This small molecule binds to this protein.
Small molecule (SMILES): CCCCCC(=O)Oc1ccc([N+](=O)[O-])cc1

Sequence of chain 1.B:
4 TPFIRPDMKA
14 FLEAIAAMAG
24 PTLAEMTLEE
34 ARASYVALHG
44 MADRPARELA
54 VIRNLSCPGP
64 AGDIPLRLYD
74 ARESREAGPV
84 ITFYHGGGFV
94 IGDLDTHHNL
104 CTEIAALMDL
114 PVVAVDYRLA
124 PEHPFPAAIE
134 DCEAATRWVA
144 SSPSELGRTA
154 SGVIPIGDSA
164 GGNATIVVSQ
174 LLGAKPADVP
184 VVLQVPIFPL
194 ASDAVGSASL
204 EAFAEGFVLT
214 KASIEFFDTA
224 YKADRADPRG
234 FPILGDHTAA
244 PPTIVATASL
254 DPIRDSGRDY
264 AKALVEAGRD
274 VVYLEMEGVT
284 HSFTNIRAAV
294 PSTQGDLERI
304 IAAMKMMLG

Binding-site contacts:
Ligand atom CAK contacts residue HIS284 of chain 1.B at 3.6 Å.
Ligand atom OAB contacts residue SER285 of chain 1.B at 3.3 Å (h-bond).
Ligand atom CAM contacts residue SER162 of chain 1.B at 2.6 Å.
Ligand atom OAA contacts residue SER162 of chain 1.B at 3.4 Å (h-bond).
Ligand atom CAO contacts residue ALA163 of chain 1.B at 4.0 Å (hydrophobic).
Ligand atom CAG contacts residue PHE220 of chain 1.B at 3.7 Å (hydrophobic).
Ligand atom CAO contacts residue GLY91 of chain 1.B at 3.8 Å.
Ligand atom CAN contacts residue ALA163 of chain 1.B at 3.3 Å (hydrophobic).
Ligand atom OAD contacts residue ALA163 of chain 1.B at 4.0 Å.
Ligand atom CAM contacts residue LEU212 of chain 1.B at 3.5 Å (hydrophobic).
Ligand atom CAI contacts residue TYR38 of chain 1.B at 3.4 Å (hydrophobic).
Ligand atom CAL contacts residue SER162 of chain 1.B at 2.4 Å.
Ligand atom CAN contacts residue GLY91 of chain 1.B at 2.8 Å.
Ligand atom CAF contacts residue VAL211 of chain 1.B at 4.1 Å (hydrophobic).
Ligand atom CAL contacts residue GLY91 of chain 1.B at 3.8 Å.
Ligand atom CAK contacts residue SER285 of chain 1.B at 3.9 Å.
Ligand atom CAP contacts residue SER162 of chain 1.B at 2.7 Å.
Ligand atom CAM contacts residue PHE220 of chain 1.B at 4.0 Å (hydrophobic).
Ligand atom CAQ contacts residue GLY91 of chain 1.B at 3.0 Å.
Ligand atom OAA contacts residue HIS284 of chain 1.B at 3.6 Å.
Ligand atom OAB contacts residue HIS284 of chain 1.B at 2.9 Å.
Ligand atom OAD contacts residue LEU193 of chain 1.B at 4.0 Å.
Ligand atom CAQ contacts residue SER162 of chain 1.B at 2.3 Å.
Ligand atom OAD contacts residue GLY91 of chain 1.B at 4.1 Å.
Ligand atom CAH contacts residue TYR38 of chain 1.B at 4.1 Å (hydrophobic).
Ligand atom OAA contacts residue GLY90 of chain 1.B at 3.4 Å (h-bond).
Ligand atom NAE contacts residue SER162 of chain 1.B at 3.6 Å.
Ligand atom CAO contacts residue SER162 of chain 1.B at 2.6 Å.
Ligand atom CAN contacts residue SER162 of chain 1.B at 2.2 Å.
Ligand atom OAA contacts residue TYR38 of chain 1.B at 4.0 Å.
Ligand atom CAM contacts residue HIS284 of chain 1.B at 3.2 Å.
Ligand atom CAL contacts residue GLY90 of chain 1.B at 3.7 Å.
Ligand atom CAQ contacts residue ALA163 of chain 1.B at 3.0 Å (hydrophobic).
Ligand atom OAB contacts residue LEU212 of chain 1.B at 3.9 Å.
Ligand atom CAL contacts residue HIS284 of chain 1.B at 3.6 Å.
Ligand atom CAP contacts residue LEU212 of chain 1.B at 3.5 Å (hydrophobic).
Ligand atom OAD contacts residue SER162 of chain 1.B at 4.1 Å.
Ligand atom CAN contacts residue GLY90 of chain 1.B at 3.1 Å.
Ligand atom CAP contacts residue PHE220 of chain 1.B at 4.1 Å (hydrophobic).
Ligand atom CAJ contacts residue LEU26 of chain 1.B at 3.9 Å (hydrophobic).